Sequence of chain 1.C:
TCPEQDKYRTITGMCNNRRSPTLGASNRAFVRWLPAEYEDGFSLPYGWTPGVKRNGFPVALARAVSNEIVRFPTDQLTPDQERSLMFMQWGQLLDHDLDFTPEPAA

Sequence of chain 1.B:
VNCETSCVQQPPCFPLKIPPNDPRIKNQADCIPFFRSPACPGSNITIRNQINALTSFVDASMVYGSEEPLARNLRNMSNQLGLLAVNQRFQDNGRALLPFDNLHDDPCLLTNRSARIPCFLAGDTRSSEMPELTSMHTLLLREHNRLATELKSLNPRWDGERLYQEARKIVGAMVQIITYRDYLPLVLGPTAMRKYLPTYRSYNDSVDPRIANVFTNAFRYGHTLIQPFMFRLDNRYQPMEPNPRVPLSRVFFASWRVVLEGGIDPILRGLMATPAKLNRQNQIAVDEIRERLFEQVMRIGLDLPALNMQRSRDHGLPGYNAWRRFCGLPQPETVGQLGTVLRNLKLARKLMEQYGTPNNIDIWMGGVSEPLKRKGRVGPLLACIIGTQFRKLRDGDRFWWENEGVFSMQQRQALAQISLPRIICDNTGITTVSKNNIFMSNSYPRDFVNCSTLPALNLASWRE

The protein below binds the small molecule below.
Small molecule (SMILES): CC(=O)N[C@H]1[C@H](O[C@H]2[C@H](O)[C@@H](NC(C)=O)CO[C@@H]2CO[C@@H]2O[C@@H](C)[C@@H](O)[C@@H](O)[C@@H]2O)O[C@H](CO)[C@@H](O[C@@H]2O[C@H](CO[C@H]3O[C@H](CO)[C@@H](O)[C@H](O)[C@@H]3O)[C@@H](O)[C@H](O[C@H]3O[C@H](CO)[C@@H](O)[C@H](O)[C@@H]3O)[C@@H]2O)[C@@H]1O

Sequence of chain 1.D:
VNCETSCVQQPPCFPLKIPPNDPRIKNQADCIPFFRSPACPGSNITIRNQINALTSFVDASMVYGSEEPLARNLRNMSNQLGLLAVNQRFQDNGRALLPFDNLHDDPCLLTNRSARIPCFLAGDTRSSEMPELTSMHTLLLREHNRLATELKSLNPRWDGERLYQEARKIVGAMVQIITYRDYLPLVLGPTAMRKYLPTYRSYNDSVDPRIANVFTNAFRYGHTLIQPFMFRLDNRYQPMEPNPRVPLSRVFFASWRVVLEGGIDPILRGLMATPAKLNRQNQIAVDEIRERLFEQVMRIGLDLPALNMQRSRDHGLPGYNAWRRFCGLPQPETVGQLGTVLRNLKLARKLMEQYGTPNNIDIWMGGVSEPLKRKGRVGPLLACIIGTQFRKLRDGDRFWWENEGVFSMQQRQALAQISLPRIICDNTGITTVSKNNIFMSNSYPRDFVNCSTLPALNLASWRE

Binding-site contacts:
Ligand atom O5 contacts residue VAL208 of chain 1.B at 3.8 Å.
Ligand atom C7 contacts residue ASN205 of chain 1.B at 3.3 Å.
Ligand atom O4 contacts residue LYS393 of chain 1.D at 3.4 Å.
Ligand atom O5 contacts residue PHE327 of chain 1.D at 3.1 Å (h-bond).
Ligand atom O5 contacts residue PHE327 of chain 1.D at 3.4 Å.
Ligand atom O6 contacts residue LYS196 of chain 1.D at 2.9 Å (salt-bridge).
Ligand atom C1 contacts residue PHE327 of chain 1.D at 3.3 Å (hydrophobic).
Ligand atom O4 contacts residue PHE327 of chain 1.D at 3.9 Å.
Ligand atom C3 contacts residue ASN205 of chain 1.B at 3.9 Å.
Ligand atom C4 contacts residue PHE327 of chain 1.D at 3.5 Å (hydrophobic).
Ligand atom C2 contacts residue MAN5 of chain 1.CA at 3.7 Å.
Ligand atom C6 contacts residue TRP33 of chain 1.C at 3.8 Å (hydrophobic).
Ligand atom C5 contacts residue PHE327 of chain 1.D at 3.4 Å (hydrophobic).
Ligand atom C3 contacts residue PHE327 of chain 1.D at 3.6 Å (hydrophobic).
Ligand atom C8 contacts residue LEU34 of chain 1.C at 3.5 Å (hydrophobic).
Ligand atom C1 contacts residue ASN205 of chain 1.B at 1.5 Å.
Ligand atom O6 contacts residue TRP33 of chain 1.C at 3.9 Å.
Ligand atom O4 contacts residue TYR197 of chain 1.D at 3.8 Å.
Ligand atom O7 contacts residue ASN205 of chain 1.B at 3.0 Å (h-bond).
Ligand atom C5 contacts residue ASN205 of chain 1.B at 3.6 Å.
Ligand atom C6 contacts residue LYS393 of chain 1.D at 3.8 Å.
Ligand atom C8 contacts residue SER207 of chain 1.B at 3.7 Å.
Ligand atom O5 contacts residue ASN205 of chain 1.B at 2.3 Å (h-bond).
Ligand atom C4 contacts residue ARG392 of chain 1.B at 3.8 Å.
Ligand atom O3 contacts residue LYS196 of chain 1.D at 2.9 Å.
Ligand atom O4 contacts residue ARG392 of chain 1.B at 3.7 Å.
Ligand atom C6 contacts residue ARG392 of chain 1.B at 4.0 Å.
Ligand atom O6 contacts residue GLY329 of chain 1.D at 3.4 Å.
Ligand atom C1 contacts residue PHE327 of chain 1.D at 3.9 Å (hydrophobic).
Ligand atom O2 contacts residue MAN5 of chain 1.CA at 3.9 Å.
Ligand atom O7 contacts residue ARG326 of chain 1.D at 3.7 Å.
Ligand atom C2 contacts residue ASN205 of chain 1.B at 2.6 Å.
Ligand atom C2 contacts residue ARG326 of chain 1.D at 3.8 Å.
Ligand atom C6 contacts residue VAL208 of chain 1.B at 3.7 Å (hydrophobic).
Ligand atom N2 contacts residue ASN205 of chain 1.B at 3.1 Å (h-bond).
Ligand atom C6 contacts residue PHE327 of chain 1.D at 3.8 Å (hydrophobic).
Ligand atom O3 contacts residue FUC6 of chain 1.CA at 3.7 Å.
Ligand atom O3 contacts residue PHE327 of chain 1.D at 2.8 Å (h-bond).
Ligand atom C3 contacts residue ARG326 of chain 1.D at 4.0 Å.
Ligand atom O7 contacts residue PHE327 of chain 1.D at 3.3 Å.